Sequence of chain 1.D:
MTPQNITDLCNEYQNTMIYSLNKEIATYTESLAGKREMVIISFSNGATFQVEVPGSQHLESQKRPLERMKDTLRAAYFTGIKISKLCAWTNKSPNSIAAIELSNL

Sequence of chain 1.E:
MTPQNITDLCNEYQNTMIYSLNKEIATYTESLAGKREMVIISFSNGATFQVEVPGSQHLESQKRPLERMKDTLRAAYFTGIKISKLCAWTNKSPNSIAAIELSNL

Binding-site contacts:
Ligand atom N5 contacts residue GLU12 of chain 1.D at 3.1 Å (salt-bridge).
Ligand atom C3 contacts residue TRP89 of chain 1.D at 3.7 Å (hydrophobic).
Ligand atom N5 contacts residue TYR13 of chain 1.D at 3.7 Å.
Ligand atom C6 contacts residue TRP89 of chain 1.D at 3.6 Å (hydrophobic).
Ligand atom C4 contacts residue LYS92 of chain 1.D at 3.7 Å.
Ligand atom C3 contacts residue LYS92 of chain 1.D at 3.5 Å.
Ligand atom O3 contacts residue TRP89 of chain 1.D at 3.8 Å.
Ligand atom C4 contacts residue GLN57 of chain 1.D at 3.5 Å.
Ligand atom C7 contacts residue TYR13 of chain 1.D at 3.8 Å (hydrophobic).
Ligand atom C3 contacts residue ASN91 of chain 1.D at 3.7 Å.
Ligand atom C4 contacts residue GLU52 of chain 1.D at 3.5 Å.
Ligand atom O8 contacts residue TYR13 of chain 1.D at 3.8 Å.
Ligand atom C4 contacts residue GLU12 of chain 1.D at 3.4 Å.
Ligand atom O6 contacts residue GLN57 of chain 1.D at 3.5 Å (h-bond).
Ligand atom C8 contacts residue ASN15 of chain 1.D at 3.8 Å.
Ligand atom O6 contacts residue GLN62 of chain 1.D at 3.1 Å (h-bond).
Ligand atom O3 contacts residue LYS92 of chain 1.D at 2.6 Å (salt-bridge).
Ligand atom C5 contacts residue TRP89 of chain 1.D at 3.6 Å (hydrophobic).
Ligand atom C8 contacts residue GLN14 of chain 1.D at 3.6 Å.
Ligand atom O4 contacts residue LYS92 of chain 1.D at 2.8 Å (salt-bridge).
Ligand atom O4 contacts residue GLN57 of chain 1.D at 3.4 Å.
Ligand atom O5 contacts residue GLN57 of chain 1.D at 3.8 Å.
Ligand atom O2 contacts residue ASN91 of chain 1.D at 2.9 Å (h-bond).
Ligand atom O1A contacts residue GLN14 of chain 1.D at 2.8 Å (h-bond).
Ligand atom O1A contacts residue TYR13 of chain 1.D at 3.6 Å.
Ligand atom O9 contacts residue LEU59 of chain 1.D at 3.5 Å.
Ligand atom C11 contacts residue TYR13 of chain 1.D at 3.6 Å (hydrophobic).
Ligand atom O4 contacts residue GLU52 of chain 1.D at 2.7 Å (salt-bridge).
Ligand atom C5 contacts residue GLU12 of chain 1.D at 3.8 Å.
Ligand atom C6 contacts residue HIS58 of chain 1.D at 3.8 Å.
Ligand atom O2 contacts residue GLN14 of chain 1.D at 3.5 Å (h-bond).
Ligand atom O3 contacts residue ASN91 of chain 1.D at 2.7 Å (h-bond).
Ligand atom C2 contacts residue LYS92 of chain 1.D at 3.8 Å.
Ligand atom C4 contacts residue TRP89 of chain 1.D at 3.6 Å (hydrophobic).
Ligand atom O6 contacts residue LEU59 of chain 1.D at 3.6 Å.
Ligand atom C9 contacts residue GLY34 of chain 1.E at 3.6 Å.
Ligand atom C6 contacts residue TYR13 of chain 1.D at 3.8 Å (hydrophobic).
Ligand atom O6 contacts residue TRP89 of chain 1.D at 3.9 Å.
Ligand atom C6 contacts residue GLN57 of chain 1.D at 3.6 Å.
Ligand atom O4 contacts residue GLU12 of chain 1.D at 3.4 Å (salt-bridge).

The small molecule below binds the protein below.
Small molecule (SMILES): CC(=O)N[C@H]1[C@H](O[C@@H]2[C@H](O[C@]3(C(=O)O)C[C@H](O)[C@@H](NC(C)=O)[C@H]([C@H](O)[C@H](O)CO)O3)[C@@H](O)[C@H](O[C@H]3[C@H](O)[C@@H](O)[C@H](O)O[C@@H]3CO)O[C@@H]2CO)O[C@H](CO)[C@H](O)[C@@H]1O[C@@H]1O[C@H](CO)[C@H](O)[C@H](O)[C@H]1O